This protein binds this small molecule.
Small molecule (SMILES): CCCO[P](=O)(O)OP(=O)(O)O

Binding-site contacts:
Ligand atom O1A contacts residue ALA541 of chain 3.B at 2.7 Å (h-bond).
Ligand atom O1B contacts residue GLY571 of chain 3.B at 3.1 Å.
Ligand atom O3B contacts residue MG1 of chain 3.J at 2.3 Å.
Ligand atom O7 contacts residue GLN570 of chain 3.B at 3.6 Å.
Ligand atom O1B contacts residue MET572 of chain 3.B at 3.0 Å (h-bond).
Ligand atom O1A contacts residue MG1 of chain 3.J at 2.2 Å.
Ligand atom C5 contacts residue MET572 of chain 3.B at 3.4 Å (hydrophobic).
Ligand atom O2A contacts residue HIS490 of chain 3.B at 3.5 Å.
Ligand atom O3B contacts residue GLY571 of chain 3.B at 2.9 Å (h-bond).
Ligand atom C7 contacts residue YF31 of chain 3.F at 3.7 Å.
Ligand atom O3B contacts residue GLU569 of chain 3.B at 3.3 Å (salt-bridge).
Ligand atom C6 contacts residue YF31 of chain 3.F at 3.5 Å.
Ligand atom PB contacts residue GLY571 of chain 3.B at 3.5 Å.
Ligand atom O3A contacts residue MG1 of chain 3.J at 2.9 Å.
Ligand atom PA contacts residue MG1 of chain 3.J at 3.1 Å.
Ligand atom O2A contacts residue GLY539 of chain 3.B at 3.4 Å.
Ligand atom O2A contacts residue VAL487 of chain 3.B at 3.6 Å.
Ligand atom O1A contacts residue ASP540 of chain 3.B at 3.0 Å (salt-bridge).
Ligand atom O2A contacts residue SER542 of chain 3.B at 2.8 Å (h-bond).
Ligand atom PA contacts residue ALA541 of chain 3.B at 3.6 Å.
Ligand atom PB contacts residue GLN489 of chain 3.B at 3.7 Å.
Ligand atom O1A contacts residue GLY539 of chain 3.B at 3.5 Å.
Ligand atom C6 contacts residue VAL487 of chain 3.B at 3.6 Å (hydrophobic).
Ligand atom O3A contacts residue GLY539 of chain 3.B at 3.7 Å.
Ligand atom O3B contacts residue ASN567 of chain 3.B at 2.9 Å (h-bond).
Ligand atom O2A contacts residue ALA541 of chain 3.B at 3.7 Å.
Ligand atom O7 contacts residue ALA541 of chain 3.B at 3.2 Å.
Ligand atom O1A contacts residue GLU569 of chain 3.B at 3.1 Å (salt-bridge).
Ligand atom C5 contacts residue GLY488 of chain 3.B at 3.2 Å.
Ligand atom C7 contacts residue GLN570 of chain 3.B at 3.5 Å.
Ligand atom O2B contacts residue GLN489 of chain 3.B at 3.4 Å (h-bond).
Ligand atom O1B contacts residue GLY488 of chain 3.B at 3.6 Å.
Ligand atom PB contacts residue MG1 of chain 3.J at 3.3 Å.
Ligand atom C5 contacts residue YF31 of chain 3.F at 3.4 Å.
Ligand atom O2B contacts residue HIS490 of chain 3.B at 2.9 Å (h-bond).
Ligand atom C5 contacts residue VAL487 of chain 3.B at 3.1 Å (hydrophobic).
Ligand atom C7 contacts residue MET515 of chain 3.B at 3.6 Å (hydrophobic).
Ligand atom O7 contacts residue GLU569 of chain 3.B at 3.7 Å.
Ligand atom O3A contacts residue HIS490 of chain 3.B at 3.2 Å (h-bond).
Ligand atom O1B contacts residue GLN489 of chain 3.B at 3.0 Å (h-bond).

Sequence of chain 3.B:
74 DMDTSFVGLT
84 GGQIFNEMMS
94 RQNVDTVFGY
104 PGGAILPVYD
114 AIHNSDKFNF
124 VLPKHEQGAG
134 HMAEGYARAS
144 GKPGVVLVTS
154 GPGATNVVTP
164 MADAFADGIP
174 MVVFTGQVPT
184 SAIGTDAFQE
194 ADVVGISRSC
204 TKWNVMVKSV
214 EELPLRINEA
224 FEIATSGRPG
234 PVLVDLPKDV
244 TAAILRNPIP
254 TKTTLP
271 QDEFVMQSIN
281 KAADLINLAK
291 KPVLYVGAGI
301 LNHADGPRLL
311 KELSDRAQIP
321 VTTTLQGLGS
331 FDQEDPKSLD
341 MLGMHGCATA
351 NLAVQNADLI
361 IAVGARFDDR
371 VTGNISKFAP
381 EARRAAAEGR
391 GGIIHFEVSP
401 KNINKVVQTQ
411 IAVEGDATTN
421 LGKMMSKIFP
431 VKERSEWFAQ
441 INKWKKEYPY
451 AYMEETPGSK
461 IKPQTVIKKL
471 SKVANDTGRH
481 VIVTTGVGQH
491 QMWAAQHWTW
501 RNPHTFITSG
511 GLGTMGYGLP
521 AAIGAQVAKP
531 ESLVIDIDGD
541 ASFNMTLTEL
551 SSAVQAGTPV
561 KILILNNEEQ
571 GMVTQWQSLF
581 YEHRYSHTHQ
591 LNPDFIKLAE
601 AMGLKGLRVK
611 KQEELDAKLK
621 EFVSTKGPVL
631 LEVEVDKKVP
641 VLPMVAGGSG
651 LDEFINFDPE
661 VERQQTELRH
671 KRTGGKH